Sequence of chain 1.A:
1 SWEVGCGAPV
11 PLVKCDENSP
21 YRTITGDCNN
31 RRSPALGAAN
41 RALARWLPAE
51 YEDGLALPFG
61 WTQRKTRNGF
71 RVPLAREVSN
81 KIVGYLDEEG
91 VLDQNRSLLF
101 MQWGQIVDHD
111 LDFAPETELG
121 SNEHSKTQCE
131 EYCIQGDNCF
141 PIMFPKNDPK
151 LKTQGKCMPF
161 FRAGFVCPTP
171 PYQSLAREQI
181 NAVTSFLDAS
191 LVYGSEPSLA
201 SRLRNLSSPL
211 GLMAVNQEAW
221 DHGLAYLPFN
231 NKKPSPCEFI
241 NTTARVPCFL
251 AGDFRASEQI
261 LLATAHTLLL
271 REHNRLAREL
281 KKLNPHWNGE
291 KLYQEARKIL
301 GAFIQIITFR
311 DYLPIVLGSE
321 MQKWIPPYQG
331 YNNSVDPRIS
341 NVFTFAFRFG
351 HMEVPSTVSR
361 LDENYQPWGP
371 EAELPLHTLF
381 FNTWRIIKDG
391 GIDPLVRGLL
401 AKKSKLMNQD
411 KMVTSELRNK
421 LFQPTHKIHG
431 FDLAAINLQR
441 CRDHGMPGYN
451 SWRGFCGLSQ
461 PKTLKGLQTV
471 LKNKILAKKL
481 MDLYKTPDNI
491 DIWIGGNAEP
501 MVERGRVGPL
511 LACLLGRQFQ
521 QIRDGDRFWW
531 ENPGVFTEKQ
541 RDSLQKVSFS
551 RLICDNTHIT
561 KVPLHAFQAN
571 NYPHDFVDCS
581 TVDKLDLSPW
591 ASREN

The small molecule below binds the protein below.
Small molecule (SMILES): CC(=O)N[C@@H]1[C@@H](O)[C@H](O)[C@@H](CO)O[C@H]1O

Binding-site contacts:
Ligand atom C1 contacts residue ASN332 of chain 1.A at 1.5 Å.
Ligand atom O7 contacts residue ASN332 of chain 1.A at 3.5 Å (h-bond).
Ligand atom O5 contacts residue SER334 of chain 1.A at 3.6 Å.
Ligand atom C6 contacts residue SER334 of chain 1.A at 4.3 Å.
Ligand atom O5 contacts residue ASN332 of chain 1.A at 2.4 Å (h-bond).
Ligand atom N2 contacts residue ASN332 of chain 1.A at 3.1 Å (h-bond).
Ligand atom C8 contacts residue ASN332 of chain 1.A at 4.5 Å.
Ligand atom C5 contacts residue ASN332 of chain 1.A at 3.8 Å.
Ligand atom C1 contacts residue VAL335 of chain 1.A at 4.4 Å (hydrophobic).
Ligand atom C1 contacts residue SER334 of chain 1.A at 4.3 Å.
Ligand atom O6 contacts residue VAL335 of chain 1.A at 4.1 Å.
Ligand atom C5 contacts residue SER334 of chain 1.A at 4.0 Å.
Ligand atom C2 contacts residue ASN332 of chain 1.A at 2.5 Å.
Ligand atom C7 contacts residue ASN332 of chain 1.A at 3.4 Å.
Ligand atom C4 contacts residue ASN332 of chain 1.A at 4.3 Å.
Ligand atom C3 contacts residue ASN332 of chain 1.A at 3.9 Å.
Ligand atom O5 contacts residue VAL335 of chain 1.A at 3.9 Å.